Sequence of chain 1.L:
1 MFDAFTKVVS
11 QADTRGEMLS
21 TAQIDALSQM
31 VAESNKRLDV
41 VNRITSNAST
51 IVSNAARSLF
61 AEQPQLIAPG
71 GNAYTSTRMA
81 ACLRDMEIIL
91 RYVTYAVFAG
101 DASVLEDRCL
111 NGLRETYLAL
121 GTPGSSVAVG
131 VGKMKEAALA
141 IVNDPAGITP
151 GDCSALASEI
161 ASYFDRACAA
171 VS

Sequence of chain 1.I:
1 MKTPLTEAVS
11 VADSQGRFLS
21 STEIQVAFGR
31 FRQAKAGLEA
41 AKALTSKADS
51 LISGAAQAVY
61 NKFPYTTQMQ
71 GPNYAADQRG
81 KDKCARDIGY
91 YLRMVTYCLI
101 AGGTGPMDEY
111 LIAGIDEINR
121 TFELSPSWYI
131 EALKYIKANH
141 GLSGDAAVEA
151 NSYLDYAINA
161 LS

Binding-site contacts:
Ligand atom CAC contacts residue CYS84 of chain 1.I at 2.0 Å (hydrophobic).
Ligand atom CBC contacts residue CYS84 of chain 1.I at 2.9 Å (hydrophobic).
Ligand atom CMD contacts residue PRO72 of chain 1.I at 3.5 Å (hydrophobic).
Ligand atom ND contacts residue ASP87 of chain 1.I at 2.8 Å (salt-bridge).
Ligand atom C1A contacts residue ARG86 of chain 1.I at 3.1 Å.
Ligand atom ND contacts residue LEU124 of chain 1.I at 3.5 Å.
Ligand atom OB contacts residue SER76 of chain 1.L at 3.3 Å (h-bond).
Ligand atom C4A contacts residue ASP87 of chain 1.I at 3.4 Å.
Ligand atom NA contacts residue ASP87 of chain 1.I at 2.6 Å (salt-bridge).
Ligand atom OB contacts residue THR75 of chain 1.L at 3.2 Å.
Ligand atom O1A contacts residue ILE67 of chain 1.L at 3.3 Å.
Ligand atom O2A contacts residue LYS83 of chain 1.I at 2.9 Å (salt-bridge).
Ligand atom CBB contacts residue TYR90 of chain 1.I at 3.5 Å (hydrophobic).
Ligand atom CBD contacts residue PRO72 of chain 1.I at 3.3 Å (hydrophobic).
Ligand atom CHD contacts residue TYR129 of chain 1.I at 3.3 Å (hydrophobic).
Ligand atom CAD contacts residue PRO72 of chain 1.I at 3.1 Å (hydrophobic).
Ligand atom C4A contacts residue ARG86 of chain 1.I at 3.0 Å.
Ligand atom C3C contacts residue CYS84 of chain 1.I at 2.7 Å (hydrophobic).
Ligand atom O1A contacts residue ARG86 of chain 1.I at 2.7 Å (salt-bridge).
Ligand atom OC contacts residue TYR74 of chain 1.I at 3.2 Å.
Ligand atom C2D contacts residue LEU124 of chain 1.I at 3.4 Å (hydrophobic).
Ligand atom CAB contacts residue SER76 of chain 1.L at 3.5 Å.
Ligand atom CMD contacts residue ASN73 of chain 1.I at 2.8 Å.
Ligand atom O1D contacts residue PRO72 of chain 1.I at 3.3 Å.
Ligand atom C3A contacts residue ARG86 of chain 1.I at 3.2 Å.
Ligand atom CGD contacts residue PRO72 of chain 1.I at 3.5 Å (hydrophobic).
Ligand atom C4C contacts residue CYS84 of chain 1.I at 3.5 Å (hydrophobic).
Ligand atom NC contacts residue ASN73 of chain 1.I at 3.5 Å (h-bond).
Ligand atom CAB contacts residue TYR110 of chain 1.I at 3.5 Å (hydrophobic).
Ligand atom C2C contacts residue CYS84 of chain 1.I at 3.1 Å (hydrophobic).
Ligand atom OC contacts residue ASN73 of chain 1.I at 3.5 Å (h-bond).
Ligand atom OC contacts residue ALA75 of chain 1.I at 2.9 Å (h-bond).
Ligand atom O1D contacts residue ARG57 of chain 1.L at 2.4 Å (salt-bridge).
Ligand atom NA contacts residue ARG86 of chain 1.I at 3.0 Å (salt-bridge).
Ligand atom C1D contacts residue LEU124 of chain 1.I at 3.5 Å (hydrophobic).
Ligand atom C2A contacts residue ARG86 of chain 1.I at 3.3 Å.
Ligand atom CMC contacts residue TRP128 of chain 1.I at 3.2 Å (hydrophobic).
Ligand atom CGD contacts residue ARG57 of chain 1.L at 3.6 Å.
Ligand atom CHB contacts residue ASP87 of chain 1.I at 3.1 Å.
Ligand atom ND contacts residue TYR129 of chain 1.I at 3.5 Å (h-bond).

A protein and the small-molecule ligand that binds it are described below.
Small molecule (SMILES): C=CC1=C(C)/C(=C/c2[nH]c(/C=C3\N=C(/C=C4\NC(=O)C(C)=C4C=C)C(C)=C3CCC(=O)O)c(CCC(=O)O)c2C)NC1=O